Sequence of chain 1.A:
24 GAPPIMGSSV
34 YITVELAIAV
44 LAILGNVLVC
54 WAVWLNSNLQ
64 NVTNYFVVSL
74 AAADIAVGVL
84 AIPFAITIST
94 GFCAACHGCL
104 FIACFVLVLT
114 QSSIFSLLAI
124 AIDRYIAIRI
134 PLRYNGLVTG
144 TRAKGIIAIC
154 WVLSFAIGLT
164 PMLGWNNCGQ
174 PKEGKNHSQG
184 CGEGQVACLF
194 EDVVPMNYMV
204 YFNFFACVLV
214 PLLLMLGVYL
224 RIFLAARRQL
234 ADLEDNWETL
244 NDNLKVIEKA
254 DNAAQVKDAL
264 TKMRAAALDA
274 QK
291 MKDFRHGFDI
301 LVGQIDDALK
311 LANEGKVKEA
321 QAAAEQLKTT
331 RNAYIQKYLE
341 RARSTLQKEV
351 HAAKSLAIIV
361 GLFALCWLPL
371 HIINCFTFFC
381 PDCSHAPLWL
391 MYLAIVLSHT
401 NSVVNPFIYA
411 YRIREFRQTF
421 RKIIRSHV

Binding-site contacts:
Ligand atom O3 contacts residue GLY30 of chain 1.A at 4.0 Å.
Ligand atom C26 contacts residue SER31 of chain 1.A at 3.7 Å.
Ligand atom C5 contacts residue LEU397 of chain 1.A at 4.2 Å (hydrophobic).
Ligand atom C22 contacts residue GLY30 of chain 1.A at 4.1 Å.
Ligand atom C26 contacts residue TYR392 of chain 1.A at 4.0 Å (hydrophobic).
Ligand atom C19 contacts residue VAL33 of chain 1.A at 4.4 Å (hydrophobic).
Ligand atom O3 contacts residue SER31 of chain 1.A at 4.2 Å.
Ligand atom C20 contacts residue TYR392 of chain 1.A at 4.1 Å (hydrophobic).
Ligand atom C11 contacts residue VAL396 of chain 1.A at 4.2 Å (hydrophobic).
Ligand atom C26 contacts residue SER92 of chain 1.A at 4.3 Å.
Ligand atom C3 contacts residue VAL404 of chain 1.A at 3.8 Å (hydrophobic).
Ligand atom C23 contacts residue TYR392 of chain 1.A at 3.7 Å (hydrophobic).
Ligand atom C15 contacts residue LEU393 of chain 1.A at 4.3 Å (hydrophobic).
Ligand atom O2 contacts residue SER31 of chain 1.A at 4.1 Å.
Ligand atom C9 contacts residue THR400 of chain 1.A at 4.2 Å.
Ligand atom C18 contacts residue TRP389 of chain 1.A at 4.3 Å (hydrophobic).
Ligand atom O4 contacts residue SER31 of chain 1.A at 2.5 Å (h-bond).
Ligand atom O2 contacts residue TYR34 of chain 1.A at 3.8 Å.
Ligand atom O4 contacts residue PRO27 of chain 1.A at 3.1 Å (h-bond).
Ligand atom O5 contacts residue SER31 of chain 1.A at 2.9 Å (h-bond).
Ligand atom C20 contacts residue TYR34 of chain 1.A at 4.3 Å (hydrophobic).
Ligand atom O1 contacts residue LEU388 of chain 1.A at 4.1 Å.
Ligand atom C7 contacts residue LEU397 of chain 1.A at 4.2 Å (hydrophobic).
Ligand atom C12 contacts residue LEU393 of chain 1.A at 4.1 Å (hydrophobic).
Ligand atom C24 contacts residue TYR392 of chain 1.A at 4.2 Å (hydrophobic).
Ligand atom O4 contacts residue GLY30 of chain 1.A at 4.2 Å.
Ligand atom C3 contacts residue CYS366 of chain 1.A at 4.0 Å (hydrophobic).
Ligand atom O5 contacts residue SER92 of chain 1.A at 4.2 Å.
Ligand atom C23 contacts residue TYR34 of chain 1.A at 4.2 Å (hydrophobic).
Ligand atom O2 contacts residue GLY30 of chain 1.A at 3.3 Å (h-bond).
Ligand atom C25 contacts residue SER31 of chain 1.A at 3.6 Å.
Ligand atom C18 contacts residue LEU393 of chain 1.A at 3.5 Å (hydrophobic).
Ligand atom C23 contacts residue GLY30 of chain 1.A at 4.2 Å.
Ligand atom C18 contacts residue TYR392 of chain 1.A at 3.7 Å (hydrophobic).
Ligand atom O1 contacts residue TRP389 of chain 1.A at 3.6 Å.
Ligand atom C3 contacts residue THR400 of chain 1.A at 3.6 Å.
Ligand atom C9 contacts residue VAL396 of chain 1.A at 4.1 Å (hydrophobic).
Ligand atom O1 contacts residue TYR392 of chain 1.A at 4.2 Å.
Ligand atom C21 contacts residue GLY30 of chain 1.A at 3.9 Å.
Ligand atom C5 contacts residue THR400 of chain 1.A at 3.8 Å.

This small molecule binds to this protein.
Small molecule (SMILES): CC(C)CCC[C@@H](C)CCC[C@@H](C)CCC[C@@H](C)CCCC(=O)OC[C@@H](O)[C@@H](O)CO